Sequence of chain 1.A:
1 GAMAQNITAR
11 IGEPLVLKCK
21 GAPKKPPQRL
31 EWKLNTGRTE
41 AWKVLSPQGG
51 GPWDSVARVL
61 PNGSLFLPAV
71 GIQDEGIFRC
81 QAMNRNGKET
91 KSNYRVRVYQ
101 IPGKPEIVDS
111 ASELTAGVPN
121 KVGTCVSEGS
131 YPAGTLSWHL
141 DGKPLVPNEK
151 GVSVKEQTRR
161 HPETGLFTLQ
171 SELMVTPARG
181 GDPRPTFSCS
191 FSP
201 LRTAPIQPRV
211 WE

The small molecule below binds the protein below.
Small molecule (SMILES): Oc1cccc(Oc2ccccc2)c1

Binding-site contacts:
Ligand atom C08 contacts residue GLN28 of chain 1.A at 4.1 Å.
Ligand atom O03 contacts residue LEU30 of chain 1.A at 4.2 Å.
Ligand atom C12 contacts residue LEU30 of chain 1.A at 4.0 Å (hydrophobic).
Ligand atom C05 contacts residue ARG29 of chain 1.A at 4.4 Å.
Ligand atom C02 contacts residue LEU30 of chain 1.A at 3.6 Å (hydrophobic).
Ligand atom C01 contacts residue GLU31 of chain 1.A at 3.5 Å.
Ligand atom C04 contacts residue LEU30 of chain 1.A at 2.9 Å (hydrophobic).
Ligand atom C13 contacts residue GLU31 of chain 1.A at 3.6 Å.
Ligand atom C14 contacts residue GLN81 of chain 1.A at 3.1 Å.
Ligand atom C04 contacts residue SER46 of chain 1.A at 4.2 Å.
Ligand atom C11 contacts residue GLN81 of chain 1.A at 4.1 Å.
Ligand atom C11 contacts residue GLU31 of chain 1.A at 4.2 Å.
Ligand atom C07 contacts residue PRO47 of chain 1.A at 4.4 Å (hydrophobic).
Ligand atom C11 contacts residue LEU30 of chain 1.A at 3.6 Å (hydrophobic).
Ligand atom C08 contacts residue LEU30 of chain 1.A at 3.7 Å (hydrophobic).
Ligand atom C09 contacts residue PRO47 of chain 1.A at 3.6 Å (hydrophobic).
Ligand atom O06 contacts residue PRO47 of chain 1.A at 4.2 Å.
Ligand atom C04 contacts residue PRO47 of chain 1.A at 4.2 Å (hydrophobic).
Ligand atom O06 contacts residue GLU31 of chain 1.A at 3.2 Å (salt-bridge).
Ligand atom O06 contacts residue LEU30 of chain 1.A at 3.4 Å (h-bond).
Ligand atom C04 contacts residue GLU31 of chain 1.A at 3.8 Å.
Ligand atom C10 contacts residue GLU31 of chain 1.A at 3.8 Å.
Ligand atom C07 contacts residue LEU30 of chain 1.A at 3.7 Å (hydrophobic).
Ligand atom C14 contacts residue GLU31 of chain 1.A at 3.9 Å.
Ligand atom C11 contacts residue ARG29 of chain 1.A at 3.5 Å.
Ligand atom O06 contacts residue SER46 of chain 1.A at 3.3 Å.
Ligand atom C07 contacts residue ARG29 of chain 1.A at 4.5 Å.
Ligand atom C12 contacts residue GLU31 of chain 1.A at 4.1 Å.
Ligand atom C02 contacts residue ARG29 of chain 1.A at 4.3 Å.
Ligand atom C05 contacts residue LEU30 of chain 1.A at 4.2 Å (hydrophobic).
Ligand atom O03 contacts residue ARG29 of chain 1.A at 4.3 Å.
Ligand atom C13 contacts residue GLN81 of chain 1.A at 3.8 Å.
Ligand atom C12 contacts residue GLN81 of chain 1.A at 3.3 Å.
Ligand atom C01 contacts residue LEU30 of chain 1.A at 3.2 Å (hydrophobic).
Ligand atom C07 contacts residue GLN28 of chain 1.A at 3.9 Å.
Ligand atom C12 contacts residue ARG29 of chain 1.A at 4.1 Å.
Ligand atom C05 contacts residue GLU31 of chain 1.A at 4.4 Å.
Ligand atom C09 contacts residue SER46 of chain 1.A at 4.2 Å.
Ligand atom C08 contacts residue ARG29 of chain 1.A at 3.8 Å.
Ligand atom C09 contacts residue LEU30 of chain 1.A at 3.2 Å (hydrophobic).